Sequence of chain 1.A:
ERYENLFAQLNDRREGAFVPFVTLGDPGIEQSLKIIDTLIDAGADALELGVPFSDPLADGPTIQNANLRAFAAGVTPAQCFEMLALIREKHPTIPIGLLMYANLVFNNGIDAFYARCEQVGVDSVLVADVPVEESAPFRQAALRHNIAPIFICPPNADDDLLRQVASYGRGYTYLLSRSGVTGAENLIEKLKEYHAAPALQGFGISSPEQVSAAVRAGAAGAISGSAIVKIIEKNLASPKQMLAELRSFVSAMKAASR

This protein binds this small molecule.
Small molecule (SMILES): O=P(O)(O)OCCCc1c[nH]c2ccc(F)cc12

Binding-site contacts:
Ligand atom OP2 contacts residue SER235 of chain 1.A at 3.3 Å (h-bond).
Ligand atom C2P contacts residue ILE232 of chain 1.A at 3.9 Å (hydrophobic).
Ligand atom C9 contacts residue THR183 of chain 1.A at 3.6 Å.
Ligand atom C9 contacts residue LEU100 of chain 1.A at 3.9 Å (hydrophobic).
Ligand atom C2P contacts residue TYR175 of chain 1.A at 3.1 Å (hydrophobic).
Ligand atom C8 contacts residue LEU100 of chain 1.A at 3.7 Å (hydrophobic).
Ligand atom C4 contacts residue PHE212 of chain 1.A at 3.7 Å (hydrophobic).
Ligand atom C3P contacts residue PHE22 of chain 1.A at 3.9 Å (hydrophobic).
Ligand atom N1 contacts residue THR183 of chain 1.A at 3.5 Å.
Ligand atom C4 contacts residue LEU100 of chain 1.A at 3.9 Å (hydrophobic).
Ligand atom N1 contacts residue ASP60 of chain 1.A at 2.7 Å (salt-bridge).
Ligand atom OP1 contacts residue GLY184 of chain 1.A at 3.8 Å.
Ligand atom OP3 contacts residue GLY213 of chain 1.A at 2.7 Å (h-bond).
Ligand atom OP1 contacts residue THR183 of chain 1.A at 3.5 Å.
Ligand atom C4 contacts residue TYR175 of chain 1.A at 3.6 Å (hydrophobic).
Ligand atom C2 contacts residue THR183 of chain 1.A at 3.8 Å.
Ligand atom OP2 contacts residue GLY213 of chain 1.A at 3.9 Å.
Ligand atom C2 contacts residue PHE22 of chain 1.A at 3.6 Å (hydrophobic).
Ligand atom OP3 contacts residue PHE212 of chain 1.A at 3.0 Å.
Ligand atom C7 contacts residue ASP60 of chain 1.A at 3.5 Å.
Ligand atom C7 contacts residue ALA59 of chain 1.A at 3.9 Å (hydrophobic).
Ligand atom P contacts residue GLY213 of chain 1.A at 3.8 Å.
Ligand atom OP2 contacts residue SER233 of chain 1.A at 3.9 Å.
Ligand atom C2 contacts residue ASP60 of chain 1.A at 3.7 Å.
Ligand atom OP3 contacts residue GLY184 of chain 1.A at 3.3 Å (h-bond).
Ligand atom P contacts residue GLY234 of chain 1.A at 3.9 Å.
Ligand atom P contacts residue SER235 of chain 1.A at 3.6 Å.
Ligand atom OP1 contacts residue GLY234 of chain 1.A at 3.8 Å.
Ligand atom F contacts residue ILE153 of chain 1.A at 2.9 Å.
Ligand atom C7 contacts residue THR183 of chain 1.A at 3.7 Å.
Ligand atom C7 contacts residue LEU100 of chain 1.A at 3.7 Å (hydrophobic).
Ligand atom OP1 contacts residue SER235 of chain 1.A at 2.6 Å (h-bond).
Ligand atom OP4 contacts residue PHE212 of chain 1.A at 3.6 Å.
Ligand atom N1 contacts residue LEU100 of chain 1.A at 3.8 Å.
Ligand atom C3 contacts residue THR183 of chain 1.A at 3.9 Å.
Ligand atom C6 contacts residue ALA59 of chain 1.A at 3.8 Å (hydrophobic).
Ligand atom OP2 contacts residue GLY234 of chain 1.A at 2.9 Å (h-bond).
Ligand atom OP3 contacts residue THR183 of chain 1.A at 3.8 Å.
Ligand atom C8 contacts residue THR183 of chain 1.A at 3.3 Å.
Ligand atom C8 contacts residue ASP60 of chain 1.A at 3.3 Å.